A small-molecule ligand and the protein it binds are described below.
Small molecule (SMILES): CC(=O)N[C@H]1[C@H](O[C@H]2[C@H](O)[C@@H](NC(C)=O)CO[C@@H]2CO)O[C@H](CO)[C@@H](O[C@@H]2O[C@H](CO)[C@@H](O)[C@H](O[C@H]3O[C@H](CO)[C@@H](O)[C@H](O)[C@@H]3O)[C@@H]2O)[C@@H]1O

Sequence of chain 1.A:
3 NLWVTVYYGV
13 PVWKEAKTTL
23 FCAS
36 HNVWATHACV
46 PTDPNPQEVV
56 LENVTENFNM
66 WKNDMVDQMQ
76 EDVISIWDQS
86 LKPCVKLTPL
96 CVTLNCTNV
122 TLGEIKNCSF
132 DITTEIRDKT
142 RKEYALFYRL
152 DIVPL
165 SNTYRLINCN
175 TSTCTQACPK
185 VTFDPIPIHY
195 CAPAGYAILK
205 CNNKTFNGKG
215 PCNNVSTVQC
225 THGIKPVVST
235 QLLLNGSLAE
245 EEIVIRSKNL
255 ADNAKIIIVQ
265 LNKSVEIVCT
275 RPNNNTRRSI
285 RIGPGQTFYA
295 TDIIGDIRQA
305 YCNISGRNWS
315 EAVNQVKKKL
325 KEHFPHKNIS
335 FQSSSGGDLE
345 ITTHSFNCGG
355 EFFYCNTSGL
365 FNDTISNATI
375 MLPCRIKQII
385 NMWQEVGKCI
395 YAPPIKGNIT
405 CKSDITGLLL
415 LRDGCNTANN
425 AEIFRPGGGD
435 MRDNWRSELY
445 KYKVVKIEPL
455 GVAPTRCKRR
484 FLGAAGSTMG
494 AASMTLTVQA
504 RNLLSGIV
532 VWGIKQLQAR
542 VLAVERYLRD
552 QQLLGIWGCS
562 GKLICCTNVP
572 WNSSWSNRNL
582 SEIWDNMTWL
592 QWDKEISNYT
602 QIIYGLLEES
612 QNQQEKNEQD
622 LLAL

Binding-site contacts:
Ligand atom C5 contacts residue ASN307 of chain 1.A at 3.7 Å.
Ligand atom C2 contacts residue ASN307 of chain 1.A at 2.4 Å.
Ligand atom C8 contacts residue THR274 of chain 1.A at 4.3 Å.
Ligand atom C7 contacts residue ASN307 of chain 1.A at 3.1 Å.
Ligand atom C4 contacts residue ASN307 of chain 1.A at 4.2 Å.
Ligand atom N2 contacts residue ASN307 of chain 1.A at 2.8 Å (h-bond).
Ligand atom O7 contacts residue ASN307 of chain 1.A at 3.0 Å (h-bond).
Ligand atom O5 contacts residue ASN307 of chain 1.A at 2.4 Å (h-bond).
Ligand atom O6 contacts residue THR373 of chain 1.A at 4.2 Å.
Ligand atom C3 contacts residue ASN307 of chain 1.A at 3.7 Å.
Ligand atom C1 contacts residue ASN307 of chain 1.A at 1.4 Å.
Ligand atom C8 contacts residue ASN307 of chain 1.A at 4.2 Å.